The protein below binds the small molecule below.
Small molecule (SMILES): C[C@@H]1O[C@H](O)[C@@H](O)[C@H](O)[C@@H]1O

Binding-site contacts:
Ligand atom C3 contacts residue ARG88 of chain 1.A at 4.1 Å.
Ligand atom C4 contacts residue HIS54 of chain 1.A at 3.4 Å.
Ligand atom C4 contacts residue ARG88 of chain 1.A at 4.0 Å.
Ligand atom O4 contacts residue ARG88 of chain 1.A at 2.9 Å (salt-bridge).
Ligand atom C5 contacts residue TYR31 of chain 1.A at 4.2 Å (hydrophobic).
Ligand atom C2 contacts residue GLU85 of chain 1.A at 4.0 Å.
Ligand atom O3 contacts residue ARG88 of chain 1.A at 2.9 Å (salt-bridge).
Ligand atom O1 contacts residue GLU85 of chain 1.A at 4.3 Å.
Ligand atom O2 contacts residue GLU85 of chain 1.A at 3.7 Å.
Ligand atom C1 contacts residue ARG81 of chain 1.A at 3.9 Å.
Ligand atom C2 contacts residue ARG88 of chain 1.A at 4.2 Å.
Ligand atom C4 contacts residue ARG81 of chain 1.A at 4.0 Å.
Ligand atom C3 contacts residue TYR31 of chain 1.A at 4.2 Å (hydrophobic).
Ligand atom C5 contacts residue HIS54 of chain 1.A at 4.2 Å.
Ligand atom C5 contacts residue ARG81 of chain 1.A at 3.9 Å.
Ligand atom O4 contacts residue ARG81 of chain 1.A at 2.9 Å (salt-bridge).
Ligand atom C6 contacts residue PHE47 of chain 1.A at 3.7 Å (hydrophobic).
Ligand atom O4 contacts residue HIS54 of chain 1.A at 2.7 Å (h-bond).
Ligand atom O1 contacts residue ARG81 of chain 1.A at 3.6 Å (salt-bridge).
Ligand atom O5 contacts residue ARG81 of chain 1.A at 3.0 Å (salt-bridge).
Ligand atom C4 contacts residue TYR31 of chain 1.A at 3.8 Å (hydrophobic).
Ligand atom O1 contacts residue ALA84 of chain 1.A at 3.9 Å.
Ligand atom O2 contacts residue ARG88 of chain 1.A at 4.4 Å.
Ligand atom C2 contacts residue ARG81 of chain 1.A at 4.4 Å.
Ligand atom C6 contacts residue ARG81 of chain 1.A at 3.8 Å.
Ligand atom C6 contacts residue TYR31 of chain 1.A at 4.0 Å (hydrophobic).
Ligand atom C6 contacts residue HIS54 of chain 1.A at 3.9 Å.

Sequence of chain 1.A:
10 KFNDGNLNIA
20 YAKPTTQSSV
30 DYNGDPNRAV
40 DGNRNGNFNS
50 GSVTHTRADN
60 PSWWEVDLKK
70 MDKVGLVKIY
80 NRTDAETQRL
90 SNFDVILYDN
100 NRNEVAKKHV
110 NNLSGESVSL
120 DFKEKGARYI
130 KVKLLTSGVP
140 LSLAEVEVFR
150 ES